Sequence of chain 1.A:
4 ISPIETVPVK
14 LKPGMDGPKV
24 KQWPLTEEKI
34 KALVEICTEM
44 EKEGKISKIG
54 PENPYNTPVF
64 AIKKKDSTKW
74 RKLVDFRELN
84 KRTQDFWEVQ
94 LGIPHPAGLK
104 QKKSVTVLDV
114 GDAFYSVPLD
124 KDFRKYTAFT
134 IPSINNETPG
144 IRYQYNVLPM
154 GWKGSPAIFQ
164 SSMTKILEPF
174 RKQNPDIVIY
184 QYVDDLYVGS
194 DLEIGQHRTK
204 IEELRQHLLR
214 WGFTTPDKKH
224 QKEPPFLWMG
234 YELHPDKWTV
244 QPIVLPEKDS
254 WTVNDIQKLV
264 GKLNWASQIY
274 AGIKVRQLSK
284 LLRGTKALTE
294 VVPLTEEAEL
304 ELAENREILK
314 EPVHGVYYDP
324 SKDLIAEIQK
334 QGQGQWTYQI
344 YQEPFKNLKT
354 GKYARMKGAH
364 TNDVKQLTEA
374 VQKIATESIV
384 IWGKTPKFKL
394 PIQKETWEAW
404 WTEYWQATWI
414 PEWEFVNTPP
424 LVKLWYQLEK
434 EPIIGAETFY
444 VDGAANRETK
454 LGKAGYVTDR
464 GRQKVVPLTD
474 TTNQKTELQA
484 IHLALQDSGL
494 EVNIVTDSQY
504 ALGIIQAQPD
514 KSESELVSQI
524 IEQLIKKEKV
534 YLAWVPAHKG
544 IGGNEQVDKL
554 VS

A protein and the small-molecule ligand that binds it are described below.
Small molecule (SMILES): Nc1nc2c(ncn2[C@H]2C[C@H](O)[C@@H](CO[P](=O)(O)O[P](=O)(O)OP(=O)(O)O)O2)c(=O)[nH]1

Binding-site contacts:
Ligand atom O3B contacts residue LYS67 of chain 1.A at 3.4 Å (salt-bridge).
Ligand atom O4' contacts residue VAL186 of chain 1.A at 3.5 Å.
Ligand atom O3A contacts residue ARG74 of chain 1.A at 3.3 Å (salt-bridge).
Ligand atom C1' contacts residue PHE117 of chain 1.A at 3.7 Å (hydrophobic).
Ligand atom C8 contacts residue ARG74 of chain 1.A at 3.6 Å.
Ligand atom O1G contacts residue VAL113 of chain 1.A at 3.2 Å (h-bond).
Ligand atom O2G contacts residue LYS67 of chain 1.A at 3.1 Å (salt-bridge).
Ligand atom O1G contacts residue ASP112 of chain 1.A at 3.0 Å (salt-bridge).
Ligand atom N7 contacts residue ARG74 of chain 1.A at 3.6 Å.
Ligand atom O3G contacts residue ASP115 of chain 1.A at 3.2 Å (salt-bridge).
Ligand atom PA contacts residue ARG74 of chain 1.A at 3.7 Å.
Ligand atom O2B contacts residue ALA116 of chain 1.A at 3.2 Å (h-bond).
Ligand atom PB contacts residue MG1 of chain 1.H at 3.1 Å.
Ligand atom O3G contacts residue GLY114 of chain 1.A at 3.2 Å.
Ligand atom O2B contacts residue ASP115 of chain 1.A at 3.6 Å (salt-bridge).
Ligand atom O1G contacts residue LYS222 of chain 1.A at 2.6 Å (salt-bridge).
Ligand atom O3A contacts residue MG1 of chain 1.H at 3.5 Å.
Ligand atom O2B contacts residue ASP187 of chain 1.A at 3.0 Å (salt-bridge).
Ligand atom O2G contacts residue LYS222 of chain 1.A at 2.9 Å (salt-bridge).
Ligand atom O1A contacts residue LYS222 of chain 1.A at 3.7 Å.
Ligand atom O1B contacts residue ALA116 of chain 1.A at 3.5 Å (h-bond).
Ligand atom O3' contacts residue MET153 of chain 1.A at 3.5 Å.
Ligand atom O3' contacts residue PHE117 of chain 1.A at 3.4 Å (h-bond).
Ligand atom O1B contacts residue MET153 of chain 1.A at 3.4 Å.
Ligand atom C2' contacts residue PHE117 of chain 1.A at 3.5 Å (hydrophobic).
Ligand atom PG contacts residue MG1 of chain 1.H at 3.4 Å.
Ligand atom C5' contacts residue ASP187 of chain 1.A at 3.3 Å.
Ligand atom O2B contacts residue VAL113 of chain 1.A at 3.0 Å (h-bond).
Ligand atom O1G contacts residue MG1 of chain 1.H at 2.1 Å.
Ligand atom PG contacts residue LYS222 of chain 1.A at 3.3 Å.
Ligand atom N2 contacts residue GLY154 of chain 1.A at 3.1 Å (h-bond).
Ligand atom PA contacts residue MG1 of chain 1.H at 3.3 Å.
Ligand atom O3B contacts residue MG1 of chain 1.H at 3.7 Å.
Ligand atom O2B contacts residue MG1 of chain 1.H at 2.0 Å.
Ligand atom O2A contacts residue ARG74 of chain 1.A at 2.8 Å (salt-bridge).
Ligand atom O1A contacts residue MG1 of chain 1.H at 2.1 Å.
Ligand atom O1A contacts residue ASP187 of chain 1.A at 3.2 Å (salt-bridge).
Ligand atom O1A contacts residue ASP112 of chain 1.A at 3.0 Å (salt-bridge).
Ligand atom N2 contacts residue MET153 of chain 1.A at 3.6 Å.
Ligand atom O3B contacts residue ASP115 of chain 1.A at 3.5 Å (salt-bridge).